Sequence of chain 56.A:
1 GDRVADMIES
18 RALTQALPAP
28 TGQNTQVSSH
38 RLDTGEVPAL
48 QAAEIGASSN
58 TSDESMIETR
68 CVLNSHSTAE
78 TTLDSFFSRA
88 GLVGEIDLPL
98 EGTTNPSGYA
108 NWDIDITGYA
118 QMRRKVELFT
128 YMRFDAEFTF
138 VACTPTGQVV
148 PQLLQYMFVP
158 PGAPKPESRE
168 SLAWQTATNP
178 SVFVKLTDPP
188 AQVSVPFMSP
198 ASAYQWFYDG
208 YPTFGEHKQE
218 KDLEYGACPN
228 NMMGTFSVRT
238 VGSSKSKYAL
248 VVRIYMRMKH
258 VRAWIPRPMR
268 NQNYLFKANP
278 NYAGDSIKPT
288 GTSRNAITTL

Sequence of chain 57.C:
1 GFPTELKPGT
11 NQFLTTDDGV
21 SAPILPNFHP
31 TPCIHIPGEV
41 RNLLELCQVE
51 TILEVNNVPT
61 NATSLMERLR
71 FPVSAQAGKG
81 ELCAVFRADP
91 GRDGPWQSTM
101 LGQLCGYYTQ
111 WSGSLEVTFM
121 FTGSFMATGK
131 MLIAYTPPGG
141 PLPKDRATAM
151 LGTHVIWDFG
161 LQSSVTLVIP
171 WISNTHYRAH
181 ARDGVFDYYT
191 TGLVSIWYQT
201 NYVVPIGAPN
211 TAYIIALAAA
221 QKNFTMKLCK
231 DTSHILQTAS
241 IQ

Binding-site contacts:
Ligand atom NAT contacts residue PHE155 of chain 56.A at 3.6 Å.
Ligand atom CAM contacts residue PHE155 of chain 56.A at 3.8 Å (hydrophobic).
Ligand atom CAQ contacts residue ILE113 of chain 56.A at 3.9 Å (hydrophobic).
Ligand atom OAD contacts residue ILE113 of chain 56.A at 3.1 Å (h-bond).
Ligand atom CAK contacts residue PHE155 of chain 56.A at 2.9 Å (hydrophobic).
Ligand atom CAS contacts residue TYR201 of chain 56.A at 3.7 Å (hydrophobic).
Ligand atom CAB contacts residue PHE135 of chain 56.A at 3.8 Å (hydrophobic).
Ligand atom CAG contacts residue GLN202 of chain 56.A at 3.5 Å.
Ligand atom CBB contacts residue ASN228 of chain 56.A at 3.7 Å.
Ligand atom CAM contacts residue PRO177 of chain 56.A at 3.6 Å (hydrophobic).
Ligand atom CAA contacts residue SER178 of chain 56.A at 3.5 Å.
Ligand atom NBE contacts residue TRP203 of chain 56.A at 3.8 Å.
Ligand atom CAA contacts residue VAL179 of chain 56.A at 3.1 Å (hydrophobic).
Ligand atom CAZ contacts residue VAL192 of chain 56.A at 3.6 Å (hydrophobic).
Ligand atom CAF contacts residue GLN202 of chain 56.A at 3.5 Å.
Ligand atom CAJ contacts residue VAL192 of chain 56.A at 3.7 Å (hydrophobic).
Ligand atom CAN contacts residue PHE135 of chain 56.A at 3.4 Å (hydrophobic).
Ligand atom CAR contacts residue ASN228 of chain 56.A at 3.7 Å.
Ligand atom OAW contacts residue ILE111 of chain 56.A at 3.2 Å.
Ligand atom CAE contacts residue PHE137 of chain 56.A at 3.9 Å (hydrophobic).
Ligand atom CAA contacts residue TYR153 of chain 56.A at 3.9 Å (hydrophobic).
Ligand atom CAY contacts residue THR114 of chain 56.A at 3.8 Å.
Ligand atom OAW contacts residue MET195 of chain 56.A at 3.5 Å.
Ligand atom OAD contacts residue ASP112 of chain 56.A at 3.4 Å.
Ligand atom CAS contacts residue ASN228 of chain 56.A at 3.8 Å.
Ligand atom CAB contacts residue PHE131 of chain 56.A at 3.8 Å (hydrophobic).
Ligand atom CAF contacts residue ASN228 of chain 56.A at 3.8 Å.
Ligand atom NAC contacts residue THR114 of chain 56.A at 3.1 Å (h-bond).
Ligand atom CAF contacts residue TRP203 of chain 56.A at 3.7 Å (hydrophobic).
Ligand atom CAJ contacts residue PHE135 of chain 56.A at 3.1 Å (hydrophobic).
Ligand atom CAA contacts residue PRO177 of chain 56.A at 3.5 Å (hydrophobic).
Ligand atom OAV contacts residue VAL190 of chain 56.A at 3.9 Å.
Ligand atom CAI contacts residue PHE155 of chain 56.A at 3.1 Å (hydrophobic).
Ligand atom CBA contacts residue ILE111 of chain 56.A at 3.7 Å (hydrophobic).
Ligand atom CAL contacts residue THR114 of chain 56.A at 3.8 Å.
Ligand atom CAH contacts residue PHE135 of chain 56.A at 3.4 Å (hydrophobic).
Ligand atom CAG contacts residue ASN228 of chain 56.A at 3.3 Å.
Ligand atom NAC contacts residue ALA275 of chain 56.A at 3.5 Å.
Ligand atom CAH contacts residue VAL192 of chain 56.A at 3.5 Å (hydrophobic).
Ligand atom CAR contacts residue TYR201 of chain 56.A at 3.2 Å (hydrophobic).

Sequence of chain 56.C:
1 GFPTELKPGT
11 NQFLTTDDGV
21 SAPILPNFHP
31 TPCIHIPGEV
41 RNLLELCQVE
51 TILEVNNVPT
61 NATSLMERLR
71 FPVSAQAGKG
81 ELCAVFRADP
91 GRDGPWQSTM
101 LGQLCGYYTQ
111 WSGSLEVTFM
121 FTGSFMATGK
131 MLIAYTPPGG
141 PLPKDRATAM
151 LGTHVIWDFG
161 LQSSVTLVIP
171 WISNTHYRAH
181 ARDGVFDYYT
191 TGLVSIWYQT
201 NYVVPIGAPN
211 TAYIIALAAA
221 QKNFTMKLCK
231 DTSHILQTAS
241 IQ

This small molecule binds to this protein.
Small molecule (SMILES): CCO/N=C/c1ccc(OCC[C@@H](C)CCN2CCN(c3ccnc(N)c3)C2=O)cc1